Binding-site contacts:
Ligand atom N17 contacts residue GLY317 of chain 1.A at 3.6 Å.
Ligand atom O09 contacts residue LEU116 of chain 1.A at 3.8 Å.
Ligand atom N19 contacts residue VAL208 of chain 1.A at 3.6 Å.
Ligand atom O04 contacts residue SER61 of chain 1.A at 2.4 Å (h-bond).
Ligand atom O05 contacts residue TYR147 of chain 1.A at 2.6 Å (h-bond).
Ligand atom C20 contacts residue THR316 of chain 1.A at 3.6 Å.
Ligand atom N07 contacts residue SER61 of chain 1.A at 3.8 Å.
Ligand atom B03 contacts residue LYS64 of chain 1.A at 3.8 Å.
Ligand atom N07 contacts residue ALA315 of chain 1.A at 4.1 Å.
Ligand atom N16 contacts residue THR316 of chain 1.A at 3.7 Å.
Ligand atom C21 contacts residue ALA315 of chain 1.A at 3.7 Å (hydrophobic).
Ligand atom O04 contacts residue ALA315 of chain 1.A at 2.8 Å (h-bond).
Ligand atom O09 contacts residue GLN117 of chain 1.A at 3.9 Å.
Ligand atom N16 contacts residue GLY317 of chain 1.A at 2.9 Å (h-bond).
Ligand atom O09 contacts residue ASN149 of chain 1.A at 2.9 Å (h-bond).
Ligand atom N19 contacts residue SER209 of chain 1.A at 3.9 Å.
Ligand atom C13 contacts residue TYR218 of chain 1.A at 3.8 Å (hydrophobic).
Ligand atom C12 contacts residue GLN117 of chain 1.A at 3.7 Å.
Ligand atom C20 contacts residue GLY317 of chain 1.A at 3.7 Å.
Ligand atom N18 contacts residue SER209 of chain 1.A at 2.9 Å (h-bond).
Ligand atom O04 contacts residue GLY60 of chain 1.A at 3.9 Å.
Ligand atom C06 contacts residue LYS64 of chain 1.A at 3.9 Å.
Ligand atom B03 contacts residue ALA315 of chain 1.A at 4.0 Å.
Ligand atom O05 contacts residue SER61 of chain 1.A at 2.4 Å (h-bond).
Ligand atom O04 contacts residue GLY314 of chain 1.A at 3.7 Å.
Ligand atom B03 contacts residue TYR147 of chain 1.A at 3.4 Å.
Ligand atom C20 contacts residue ALA315 of chain 1.A at 4.0 Å (hydrophobic).
Ligand atom C06 contacts residue SER61 of chain 1.A at 2.5 Å.
Ligand atom C15 contacts residue GLY317 of chain 1.A at 4.0 Å.
Ligand atom C12 contacts residue ASN149 of chain 1.A at 4.1 Å.
Ligand atom C06 contacts residue ALA315 of chain 1.A at 4.1 Å (hydrophobic).
Ligand atom N18 contacts residue VAL208 of chain 1.A at 3.4 Å.
Ligand atom N17 contacts residue SER209 of chain 1.A at 3.6 Å.
Ligand atom C12 contacts residue TYR218 of chain 1.A at 4.0 Å (hydrophobic).
Ligand atom O10 contacts residue LEU116 of chain 1.A at 3.8 Å.
Ligand atom N17 contacts residue VAL208 of chain 1.A at 3.6 Å.
Ligand atom B03 contacts residue SER61 of chain 1.A at 1.5 Å.
Ligand atom C06 contacts residue ASN149 of chain 1.A at 3.9 Å.
Ligand atom CL2 contacts residue ALA315 of chain 1.A at 3.6 Å.
Ligand atom C15 contacts residue VAL208 of chain 1.A at 4.1 Å (hydrophobic).

Sequence of chain 1.A:
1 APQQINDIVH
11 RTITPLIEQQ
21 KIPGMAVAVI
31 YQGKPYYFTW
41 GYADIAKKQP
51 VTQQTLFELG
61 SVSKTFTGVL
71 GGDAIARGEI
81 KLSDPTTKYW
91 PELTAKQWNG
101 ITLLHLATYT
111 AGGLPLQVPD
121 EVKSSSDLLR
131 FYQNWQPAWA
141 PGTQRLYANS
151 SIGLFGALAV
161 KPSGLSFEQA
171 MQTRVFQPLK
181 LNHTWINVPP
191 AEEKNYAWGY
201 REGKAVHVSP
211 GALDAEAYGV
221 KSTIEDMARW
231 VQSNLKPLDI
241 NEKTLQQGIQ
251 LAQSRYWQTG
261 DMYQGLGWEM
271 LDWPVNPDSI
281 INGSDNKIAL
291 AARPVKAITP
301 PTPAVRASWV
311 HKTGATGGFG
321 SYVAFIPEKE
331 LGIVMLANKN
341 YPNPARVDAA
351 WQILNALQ

This protein binds this small molecule.
Small molecule (SMILES): O=S(=O)(NCB(O)O)c1ccc(-c2nnn[nH]2)cc1Cl